This small molecule binds to this protein.
Small molecule (SMILES): O=C(CO)[C@@H](O)[C@H](O)[C@H](O)COP(=O)(O)O

Sequence of chain 2.C:
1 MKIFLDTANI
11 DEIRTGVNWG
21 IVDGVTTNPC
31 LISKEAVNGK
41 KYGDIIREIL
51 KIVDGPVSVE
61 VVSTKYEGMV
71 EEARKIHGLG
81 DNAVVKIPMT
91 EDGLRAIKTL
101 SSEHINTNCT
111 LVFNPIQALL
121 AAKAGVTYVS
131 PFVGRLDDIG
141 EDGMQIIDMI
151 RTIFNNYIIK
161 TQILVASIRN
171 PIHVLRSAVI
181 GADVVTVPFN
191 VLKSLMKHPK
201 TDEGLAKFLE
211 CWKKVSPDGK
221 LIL

Binding-site contacts:
Ligand atom O4 contacts residue PHE208 of chain 2.D at 3.9 Å.
Ligand atom C1 contacts residue LYS86 of chain 2.C at 2.4 Å.
Ligand atom O3 contacts residue THR27 of chain 2.C at 3.6 Å (h-bond).
Ligand atom C1 contacts residue SER130 of chain 2.C at 3.4 Å.
Ligand atom P contacts residue SER167 of chain 2.C at 3.7 Å.
Ligand atom C6 contacts residue PHE132 of chain 2.C at 3.6 Å (hydrophobic).
Ligand atom O5 contacts residue ALA166 of chain 2.C at 3.4 Å.
Ligand atom O3 contacts residue THR26 of chain 2.C at 3.7 Å.
Ligand atom O6 contacts residue ASP6 of chain 2.C at 3.9 Å.
Ligand atom O3 contacts residue ASN28 of chain 2.C at 3.3 Å (h-bond).
Ligand atom C5 contacts residue ASN28 of chain 2.C at 3.9 Å.
Ligand atom O1 contacts residue THR26 of chain 2.C at 3.7 Å.
Ligand atom O1 contacts residue LYS86 of chain 2.C at 3.1 Å (salt-bridge).
Ligand atom O3 contacts residue ASP6 of chain 2.C at 2.7 Å (salt-bridge).
Ligand atom C5 contacts residue SER167 of chain 2.C at 3.9 Å.
Ligand atom O4 contacts residue LYS86 of chain 2.C at 3.6 Å (salt-bridge).
Ligand atom O4 contacts residue ASN28 of chain 2.C at 2.8 Å (h-bond).
Ligand atom O3 contacts residue LEU31 of chain 2.C at 3.8 Å.
Ligand atom O6 contacts residue SER167 of chain 2.C at 3.3 Å.
Ligand atom C3 contacts residue ASP6 of chain 2.C at 3.3 Å.
Ligand atom C1 contacts residue THR110 of chain 2.C at 3.5 Å.
Ligand atom O1P contacts residue ARG135 of chain 2.C at 2.9 Å (salt-bridge).
Ligand atom C6 contacts residue SER167 of chain 2.C at 3.9 Å.
Ligand atom O3 contacts residue LYS86 of chain 2.C at 2.7 Å (salt-bridge).
Ligand atom C5 contacts residue ASP6 of chain 2.C at 3.2 Å.
Ligand atom C3 contacts residue THR26 of chain 2.C at 3.7 Å.
Ligand atom O1 contacts residue SER130 of chain 2.C at 2.9 Å (h-bond).
Ligand atom O5 contacts residue ASP6 of chain 2.C at 2.6 Å (salt-bridge).
Ligand atom P contacts residue ARG135 of chain 2.C at 3.7 Å.
Ligand atom C3 contacts residue LYS86 of chain 2.C at 2.5 Å.
Ligand atom O4 contacts residue PHE132 of chain 2.C at 3.4 Å.
Ligand atom C4 contacts residue PHE132 of chain 2.C at 3.6 Å (hydrophobic).
Ligand atom O1 contacts residue ASN108 of chain 2.C at 3.4 Å (h-bond).
Ligand atom O5 contacts residue SER167 of chain 2.C at 2.9 Å (h-bond).
Ligand atom C4 contacts residue ASN28 of chain 2.C at 3.8 Å.
Ligand atom C2 contacts residue LYS86 of chain 2.C at 1.4 Å.
Ligand atom C4 contacts residue LYS86 of chain 2.C at 3.5 Å.
Ligand atom O2P contacts residue ARG169 of chain 2.C at 3.9 Å.
Ligand atom O2P contacts residue ARG135 of chain 2.C at 2.8 Å (salt-bridge).
Ligand atom O2P contacts residue SER167 of chain 2.C at 2.7 Å (h-bond).

Sequence of chain 2.D:
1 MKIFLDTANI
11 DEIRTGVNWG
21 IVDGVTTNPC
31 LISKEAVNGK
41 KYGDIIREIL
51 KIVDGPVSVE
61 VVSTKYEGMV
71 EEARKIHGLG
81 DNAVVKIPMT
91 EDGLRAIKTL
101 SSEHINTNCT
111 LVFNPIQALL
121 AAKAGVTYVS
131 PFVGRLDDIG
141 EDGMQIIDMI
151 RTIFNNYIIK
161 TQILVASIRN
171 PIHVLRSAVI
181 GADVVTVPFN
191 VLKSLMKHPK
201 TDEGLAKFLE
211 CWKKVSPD